A small-molecule ligand and the protein it binds are described below.
Small molecule (SMILES): CC(=O)N[C@H]1[C@H](O[C@H]2[C@H](O)[C@@H](NC(C)=O)CO[C@@H]2CO)O[C@H](CO)[C@@H](O)[C@@H]1O

Sequence of chain 1.B:
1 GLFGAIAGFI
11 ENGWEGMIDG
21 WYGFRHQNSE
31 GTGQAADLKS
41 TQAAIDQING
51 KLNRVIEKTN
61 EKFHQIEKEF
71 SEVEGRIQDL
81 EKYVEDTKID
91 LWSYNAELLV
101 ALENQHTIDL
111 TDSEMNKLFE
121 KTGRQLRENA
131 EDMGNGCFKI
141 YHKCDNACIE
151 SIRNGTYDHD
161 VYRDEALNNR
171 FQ

Sequence of chain 1.A:
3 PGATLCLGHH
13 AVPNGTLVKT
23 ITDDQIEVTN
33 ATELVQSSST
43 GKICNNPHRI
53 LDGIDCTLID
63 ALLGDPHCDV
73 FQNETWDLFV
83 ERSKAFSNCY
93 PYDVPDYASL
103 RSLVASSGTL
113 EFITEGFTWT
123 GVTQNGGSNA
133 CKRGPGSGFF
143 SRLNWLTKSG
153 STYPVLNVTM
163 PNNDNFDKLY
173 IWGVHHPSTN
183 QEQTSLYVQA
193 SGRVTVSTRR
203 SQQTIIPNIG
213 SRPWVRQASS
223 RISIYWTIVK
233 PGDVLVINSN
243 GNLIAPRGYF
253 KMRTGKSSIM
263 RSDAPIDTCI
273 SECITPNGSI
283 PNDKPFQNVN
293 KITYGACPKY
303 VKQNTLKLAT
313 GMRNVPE

Binding-site contacts:
Ligand atom C7 contacts residue ASN279 of chain 1.A at 3.2 Å.
Ligand atom C8 contacts residue VAL291 of chain 1.A at 4.2 Å (hydrophobic).
Ligand atom C3 contacts residue VAL291 of chain 1.A at 4.0 Å (hydrophobic).
Ligand atom C6 contacts residue ASN292 of chain 1.A at 3.9 Å.
Ligand atom C2 contacts residue ASN279 of chain 1.A at 2.4 Å.
Ligand atom C5 contacts residue ASN279 of chain 1.A at 3.6 Å.
Ligand atom C3 contacts residue ASN279 of chain 1.A at 3.8 Å.
Ligand atom C1 contacts residue ASN292 of chain 1.A at 4.0 Å.
Ligand atom C1 contacts residue VAL291 of chain 1.A at 3.5 Å (hydrophobic).
Ligand atom C8 contacts residue GLU69 of chain 1.B at 3.8 Å.
Ligand atom O5 contacts residue VAL291 of chain 1.A at 4.5 Å.
Ligand atom O5 contacts residue ASN292 of chain 1.A at 3.6 Å.
Ligand atom C1 contacts residue ASN279 of chain 1.A at 1.4 Å.
Ligand atom C2 contacts residue VAL291 of chain 1.A at 3.9 Å (hydrophobic).
Ligand atom O5 contacts residue ASN279 of chain 1.A at 2.3 Å (h-bond).
Ligand atom C5 contacts residue ASN292 of chain 1.A at 3.7 Å.
Ligand atom N2 contacts residue ASN279 of chain 1.A at 2.9 Å (h-bond).
Ligand atom C8 contacts residue SER39 of chain 1.A at 3.5 Å.
Ligand atom O7 contacts residue ASN279 of chain 1.A at 3.0 Å (h-bond).
Ligand atom C6 contacts residue GLU69 of chain 1.B at 4.4 Å.
Ligand atom N2 contacts residue VAL291 of chain 1.A at 3.6 Å (h-bond).
Ligand atom C4 contacts residue ASN279 of chain 1.A at 4.2 Å.
Ligand atom C7 contacts residue VAL291 of chain 1.A at 4.4 Å (hydrophobic).
Ligand atom C8 contacts residue ASN279 of chain 1.A at 4.4 Å.